Binding-site contacts:
Ligand atom O4 contacts residue ASP97 of chain 1.A at 3.6 Å (salt-bridge).
Ligand atom N contacts residue PHE90 of chain 1.B at 3.5 Å.
Ligand atom P contacts residue ASN89 of chain 1.B at 3.9 Å.
Ligand atom CD2 contacts residue ASN89 of chain 1.B at 3.1 Å.
Ligand atom CE2 contacts residue ASN32 of chain 1.A at 3.9 Å.
Ligand atom O contacts residue ASN92 of chain 1.B at 2.9 Å (h-bond).
Ligand atom O contacts residue ARG93 of chain 1.B at 3.7 Å.
Ligand atom C contacts residue ARG93 of chain 1.B at 3.9 Å.
Ligand atom NE1 contacts residue TRP49 of chain 1.A at 3.5 Å.
Ligand atom O1 contacts residue ASN32 of chain 1.A at 3.9 Å.
Ligand atom CA contacts residue PHE90 of chain 1.B at 3.5 Å (hydrophobic).
Ligand atom CA contacts residue ASN89 of chain 1.B at 3.6 Å.
Ligand atom C contacts residue PHE90 of chain 1.B at 4.0 Å (hydrophobic).
Ligand atom P contacts residue ASP97 of chain 1.A at 3.7 Å.
Ligand atom NE1 contacts residue ASN32 of chain 1.A at 3.3 Å (h-bond).
Ligand atom CD2 contacts residue TRP49 of chain 1.A at 3.8 Å (hydrophobic).
Ligand atom O1 contacts residue ASP97 of chain 1.A at 2.8 Å (salt-bridge).
Ligand atom O contacts residue ARG93 of chain 1.B at 2.8 Å (salt-bridge).
Ligand atom O contacts residue ASN89 of chain 1.B at 3.9 Å.
Ligand atom O contacts residue PHE90 of chain 1.B at 3.2 Å.
Ligand atom C contacts residue PHE90 of chain 1.B at 3.9 Å (hydrophobic).
Ligand atom NG contacts residue ASN89 of chain 1.B at 3.5 Å (h-bond).
Ligand atom NG contacts residue TRP49 of chain 1.A at 3.7 Å.
Ligand atom O3 contacts residue SER95 of chain 1.A at 2.5 Å (h-bond).
Ligand atom CD2 contacts residue TYR91 of chain 1.B at 3.6 Å (hydrophobic).
Ligand atom O3 contacts residue ASN32 of chain 1.A at 2.9 Å (h-bond).
Ligand atom O contacts residue ASN92 of chain 1.B at 2.9 Å (h-bond).
Ligand atom O3 contacts residue SER96 of chain 1.A at 3.9 Å.
Ligand atom O3 contacts residue TRP49 of chain 1.A at 3.0 Å (h-bond).
Ligand atom CB contacts residue ASN89 of chain 1.B at 3.3 Å.
Ligand atom O4 contacts residue SER95 of chain 1.A at 3.4 Å (h-bond).
Ligand atom CB contacts residue ASN92 of chain 1.B at 3.8 Å.
Ligand atom P contacts residue ASN32 of chain 1.A at 3.7 Å.
Ligand atom O contacts residue TYR91 of chain 1.B at 3.3 Å (h-bond).
Ligand atom P contacts residue SER95 of chain 1.A at 3.6 Å.
Ligand atom CE2 contacts residue TRP49 of chain 1.A at 3.7 Å (hydrophobic).
Ligand atom O4 contacts residue ASN89 of chain 1.B at 2.9 Å (h-bond).
Ligand atom O1 contacts residue SER96 of chain 1.A at 3.5 Å.
Ligand atom ND1 contacts residue TRP49 of chain 1.A at 3.5 Å.
Ligand atom O4 contacts residue GLY98 of chain 1.A at 3.1 Å (h-bond).

Sequence of chain 1.A:
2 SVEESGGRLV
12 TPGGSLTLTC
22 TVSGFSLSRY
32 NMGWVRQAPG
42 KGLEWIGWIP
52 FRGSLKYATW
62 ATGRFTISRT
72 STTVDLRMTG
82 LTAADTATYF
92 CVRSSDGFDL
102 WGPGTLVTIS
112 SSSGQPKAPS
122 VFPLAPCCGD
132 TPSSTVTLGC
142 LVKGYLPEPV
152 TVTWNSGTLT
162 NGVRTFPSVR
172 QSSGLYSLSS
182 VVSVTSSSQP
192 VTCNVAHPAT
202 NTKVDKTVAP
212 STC

Sequence of chain 1.B:
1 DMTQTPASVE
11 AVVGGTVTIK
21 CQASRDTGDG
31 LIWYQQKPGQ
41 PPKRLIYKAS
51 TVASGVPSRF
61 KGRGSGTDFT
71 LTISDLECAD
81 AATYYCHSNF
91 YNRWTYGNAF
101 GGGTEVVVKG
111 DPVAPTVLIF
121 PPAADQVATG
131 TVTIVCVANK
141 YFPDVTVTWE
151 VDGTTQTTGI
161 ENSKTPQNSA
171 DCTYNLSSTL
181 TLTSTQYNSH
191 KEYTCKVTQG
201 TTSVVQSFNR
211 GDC

The small molecule below binds the protein below.
Small molecule (SMILES): C[C@H](NC(=O)[C@H](Cn1cc(P(=O)(O)O)nn1)NC(=O)CN)C(=O)NCC=O